Binding-site contacts:
Ligand atom C7 contacts residue THR76 of chain 1.A at 3.8 Å.
Ligand atom O1 contacts residue ALA120 of chain 2.A at 3.4 Å.
Ligand atom CL1 contacts residue TRP83 of chain 1.A at 3.6 Å.
Ligand atom C18 contacts residue ALA80 of chain 1.A at 3.6 Å (hydrophobic).
Ligand atom C4 contacts residue THR76 of chain 1.A at 4.0 Å.
Ligand atom N contacts residue THR76 of chain 1.A at 3.8 Å.
Ligand atom C12 contacts residue HIS122 of chain 2.A at 3.9 Å.
Ligand atom C19 contacts residue THR125 of chain 2.A at 4.2 Å.
Ligand atom C20 contacts residue THR125 of chain 2.A at 3.9 Å.
Ligand atom C14 contacts residue THR125 of chain 2.A at 3.4 Å.
Ligand atom BR contacts residue ALA79 of chain 1.A at 3.7 Å.
Ligand atom O2 contacts residue THR125 of chain 2.A at 2.7 Å (h-bond).
Ligand atom O2 contacts residue GLU121 of chain 2.A at 3.6 Å (salt-bridge).
Ligand atom C16 contacts residue HIS122 of chain 2.A at 4.0 Å.
Ligand atom C16 contacts residue GLN46 of chain 1.A at 4.0 Å.
Ligand atom O13 contacts residue THR125 of chain 2.A at 3.3 Å (h-bond).
Ligand atom O1 contacts residue GLU121 of chain 2.A at 2.6 Å (salt-bridge).
Ligand atom CL1 contacts residue LEU53 of chain 1.A at 4.1 Å.
Ligand atom C12 contacts residue THR125 of chain 2.A at 3.3 Å.
Ligand atom O2 contacts residue HIS122 of chain 2.A at 3.0 Å (h-bond).
Ligand atom CL1 contacts residue MET129 of chain 2.A at 3.9 Å.
Ligand atom C20 contacts residue MET129 of chain 2.A at 4.2 Å (hydrophobic).
Ligand atom O2 contacts residue ALA120 of chain 2.A at 4.2 Å.
Ligand atom C18 contacts residue ALA79 of chain 1.A at 3.8 Å (hydrophobic).
Ligand atom O1 contacts residue HIS122 of chain 2.A at 3.9 Å.
Ligand atom C20 contacts residue GLN119 of chain 2.A at 3.7 Å.
Ligand atom C21 contacts residue GLN119 of chain 2.A at 3.7 Å.
Ligand atom C17 contacts residue ALA79 of chain 1.A at 3.8 Å (hydrophobic).
Ligand atom BR contacts residue THR75 of chain 1.A at 3.5 Å.
Ligand atom C14 contacts residue ALA49 of chain 1.A at 4.0 Å (hydrophobic).
Ligand atom C3 contacts residue THR76 of chain 1.A at 3.9 Å.
Ligand atom C16 contacts residue GLU121 of chain 2.A at 4.0 Å.
Ligand atom C2 contacts residue THR75 of chain 1.A at 3.2 Å.
Ligand atom C1 contacts residue THR75 of chain 1.A at 3.6 Å.
Ligand atom C17 contacts residue THR76 of chain 1.A at 3.9 Å.
Ligand atom C11 contacts residue THR125 of chain 2.A at 3.6 Å.
Ligand atom C8 contacts residue THR76 of chain 1.A at 4.0 Å.
Ligand atom C1 contacts residue ALA79 of chain 1.A at 4.1 Å (hydrophobic).
Ligand atom C6 contacts residue ALA79 of chain 1.A at 3.9 Å (hydrophobic).
Ligand atom C12 contacts residue GLU121 of chain 2.A at 3.5 Å.

This small molecule binds to this protein.
Small molecule (SMILES): CO[C@H](C(=O)O)c1c(C)nc2ccc(Br)cc2c1-c1ccc(Cl)cc1

Sequence of chain 2.A:
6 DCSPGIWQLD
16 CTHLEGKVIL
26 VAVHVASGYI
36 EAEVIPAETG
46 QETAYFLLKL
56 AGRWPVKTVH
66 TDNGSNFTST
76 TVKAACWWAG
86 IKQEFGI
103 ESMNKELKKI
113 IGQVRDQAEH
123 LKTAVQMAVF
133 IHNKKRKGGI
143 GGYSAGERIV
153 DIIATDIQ

Sequence of chain 1.A:
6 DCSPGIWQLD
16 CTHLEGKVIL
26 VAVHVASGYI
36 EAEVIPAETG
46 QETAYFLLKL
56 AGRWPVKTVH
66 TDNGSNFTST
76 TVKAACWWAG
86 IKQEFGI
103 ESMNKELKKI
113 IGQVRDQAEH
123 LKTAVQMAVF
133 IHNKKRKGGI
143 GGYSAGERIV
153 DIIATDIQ